Sequence of chain 1.A:
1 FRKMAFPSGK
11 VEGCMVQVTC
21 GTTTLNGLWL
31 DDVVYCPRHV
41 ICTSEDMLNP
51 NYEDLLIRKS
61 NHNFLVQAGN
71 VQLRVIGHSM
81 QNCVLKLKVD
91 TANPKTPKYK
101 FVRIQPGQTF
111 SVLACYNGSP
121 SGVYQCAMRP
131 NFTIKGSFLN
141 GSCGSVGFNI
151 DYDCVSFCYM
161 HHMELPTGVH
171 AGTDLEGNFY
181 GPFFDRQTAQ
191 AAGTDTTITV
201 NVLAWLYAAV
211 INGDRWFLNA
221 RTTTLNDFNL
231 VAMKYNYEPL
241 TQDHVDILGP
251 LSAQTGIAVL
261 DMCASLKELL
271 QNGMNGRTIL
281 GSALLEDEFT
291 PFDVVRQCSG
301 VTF

Binding-site contacts:
Ligand atom CL32 contacts residue ASP185 of chain 1.A at 3.5 Å.
Ligand atom N25 contacts residue HIS161 of chain 1.A at 3.2 Å (h-bond).
Ligand atom C09 contacts residue CYS143 of chain 1.A at 3.6 Å (hydrophobic).
Ligand atom C24 contacts residue MET47 of chain 1.A at 3.6 Å (hydrophobic).
Ligand atom C28 contacts residue ARG186 of chain 1.A at 3.3 Å.
Ligand atom N08 contacts residue GLU164 of chain 1.A at 3.7 Å.
Ligand atom C22 contacts residue THR23 of chain 1.A at 3.5 Å.
Ligand atom C27 contacts residue GLN187 of chain 1.A at 3.6 Å.
Ligand atom N25 contacts residue MET163 of chain 1.A at 3.5 Å.
Ligand atom N23 contacts residue CYS42 of chain 1.A at 2.8 Å (h-bond).
Ligand atom C29 contacts residue MET163 of chain 1.A at 3.3 Å (hydrophobic).
Ligand atom N25 contacts residue CYS143 of chain 1.A at 3.6 Å.
Ligand atom C02 contacts residue ASN140 of chain 1.A at 3.5 Å.
Ligand atom C01 contacts residue ASN140 of chain 1.A at 3.5 Å.
Ligand atom C05 contacts residue LEU139 of chain 1.A at 3.4 Å (hydrophobic).
Ligand atom N23 contacts residue HIS39 of chain 1.A at 3.6 Å.
Ligand atom C28 contacts residue GLN187 of chain 1.A at 3.6 Å.
Ligand atom C29 contacts residue ARG186 of chain 1.A at 3.3 Å.
Ligand atom CL32 contacts residue MET163 of chain 1.A at 3.4 Å.
Ligand atom C20 contacts residue MET47 of chain 1.A at 3.7 Å (hydrophobic).
Ligand atom C06 contacts residue LEU139 of chain 1.A at 3.4 Å (hydrophobic).
Ligand atom C22 contacts residue SER44 of chain 1.A at 3.8 Å.
Ligand atom N08 contacts residue HIS161 of chain 1.A at 2.9 Å (h-bond).
Ligand atom C06 contacts residue GLU164 of chain 1.A at 3.4 Å.
Ligand atom C13 contacts residue GLN187 of chain 1.A at 3.6 Å.
Ligand atom C22 contacts residue CYS42 of chain 1.A at 3.5 Å (hydrophobic).
Ligand atom C04 contacts residue GLU164 of chain 1.A at 3.7 Å.
Ligand atom C31 contacts residue MET163 of chain 1.A at 3.5 Å (hydrophobic).
Ligand atom O11 contacts residue GLU164 of chain 1.A at 2.9 Å (salt-bridge).
Ligand atom C17 contacts residue MET47 of chain 1.A at 3.7 Å (hydrophobic).
Ligand atom C05 contacts residue ASN140 of chain 1.A at 3.7 Å.
Ligand atom N23 contacts residue THR23 of chain 1.A at 3.5 Å.
Ligand atom C05 contacts residue PHE138 of chain 1.A at 3.4 Å (hydrophobic).
Ligand atom C18 contacts residue HIS39 of chain 1.A at 3.6 Å.
Ligand atom C24 contacts residue HIS39 of chain 1.A at 3.5 Å.
Ligand atom C05 contacts residue GLU164 of chain 1.A at 3.4 Å.
Ligand atom C30 contacts residue MET163 of chain 1.A at 3.3 Å (hydrophobic).
Ligand atom O11 contacts residue MET163 of chain 1.A at 3.6 Å.
Ligand atom C06 contacts residue ASN140 of chain 1.A at 3.2 Å.
Ligand atom N25 contacts residue GLU164 of chain 1.A at 3.4 Å (salt-bridge).

A small-molecule ligand and the protein it binds are described below.
Small molecule (SMILES): O=C(Cn1nnc2ccccc21)N(Cc1cccc(Cl)c1)c1ccc(-c2cnc[nH]2)cc1